This small molecule binds to this protein.
Small molecule (SMILES): CC(=O)N[C@@H]1[C@@H](O)[C@H](O)[C@@H](CO)O[C@H]1O

Binding-site contacts:
Ligand atom N2 contacts residue TRP357 of chain 4.A at 3.1 Å (h-bond).
Ligand atom O5 contacts residue ASN65 of chain 4.A at 2.4 Å (h-bond).
Ligand atom C1 contacts residue ASN65 of chain 4.A at 1.5 Å.
Ligand atom O3 contacts residue TRP357 of chain 4.A at 3.9 Å.
Ligand atom C4 contacts residue ASN65 of chain 4.A at 4.2 Å.
Ligand atom N2 contacts residue ASN65 of chain 4.A at 3.0 Å (h-bond).
Ligand atom C8 contacts residue TRP357 of chain 4.A at 3.3 Å (hydrophobic).
Ligand atom C2 contacts residue ASN65 of chain 4.A at 2.5 Å.
Ligand atom C3 contacts residue TRP357 of chain 4.A at 3.5 Å (hydrophobic).
Ligand atom C3 contacts residue ASN65 of chain 4.A at 3.8 Å.
Ligand atom C7 contacts residue ASN65 of chain 4.A at 3.5 Å.
Ligand atom O7 contacts residue ASN65 of chain 4.A at 3.5 Å (h-bond).
Ligand atom C5 contacts residue ASN65 of chain 4.A at 3.7 Å.
Ligand atom C5 contacts residue TRP357 of chain 4.A at 3.8 Å (hydrophobic).
Ligand atom C1 contacts residue TRP357 of chain 4.A at 3.6 Å (hydrophobic).
Ligand atom C4 contacts residue TRP357 of chain 4.A at 4.2 Å (hydrophobic).
Ligand atom C7 contacts residue TRP357 of chain 4.A at 3.7 Å (hydrophobic).
Ligand atom O4 contacts residue TRP357 of chain 4.A at 4.2 Å.
Ligand atom O5 contacts residue TRP357 of chain 4.A at 4.1 Å.
Ligand atom C2 contacts residue TRP357 of chain 4.A at 3.9 Å (hydrophobic).

Sequence of chain 4.A:
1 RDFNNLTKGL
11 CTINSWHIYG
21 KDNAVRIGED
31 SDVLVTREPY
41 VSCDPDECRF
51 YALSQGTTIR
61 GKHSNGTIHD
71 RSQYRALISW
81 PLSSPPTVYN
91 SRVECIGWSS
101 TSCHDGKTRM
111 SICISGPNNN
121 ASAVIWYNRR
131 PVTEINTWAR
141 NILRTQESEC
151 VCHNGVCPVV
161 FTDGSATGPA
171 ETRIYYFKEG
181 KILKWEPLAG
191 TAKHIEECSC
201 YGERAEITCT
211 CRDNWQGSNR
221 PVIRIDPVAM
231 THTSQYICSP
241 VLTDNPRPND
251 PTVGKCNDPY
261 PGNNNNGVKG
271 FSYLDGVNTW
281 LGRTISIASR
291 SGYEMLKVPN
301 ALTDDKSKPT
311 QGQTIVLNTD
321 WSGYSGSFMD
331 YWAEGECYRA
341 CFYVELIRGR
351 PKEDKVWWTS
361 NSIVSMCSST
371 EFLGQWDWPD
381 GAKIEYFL